Sequence of chain 1.Z:
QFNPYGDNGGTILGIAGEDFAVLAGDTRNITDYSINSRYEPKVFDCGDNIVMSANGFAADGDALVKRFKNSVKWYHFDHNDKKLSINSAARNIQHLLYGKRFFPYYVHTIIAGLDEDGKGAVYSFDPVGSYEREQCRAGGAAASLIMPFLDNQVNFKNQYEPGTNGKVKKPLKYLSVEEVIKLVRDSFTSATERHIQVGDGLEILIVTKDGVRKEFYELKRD

Sequence of chain 1.Y:
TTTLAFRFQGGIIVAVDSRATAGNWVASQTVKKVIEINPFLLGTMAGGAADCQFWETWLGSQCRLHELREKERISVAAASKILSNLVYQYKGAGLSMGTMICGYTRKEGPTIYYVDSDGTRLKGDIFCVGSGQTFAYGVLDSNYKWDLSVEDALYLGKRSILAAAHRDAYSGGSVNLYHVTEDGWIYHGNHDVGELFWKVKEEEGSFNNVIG

Binding-site contacts:
Ligand atom O34 contacts residue THR21 of chain 1.Y at 3.3 Å (h-bond).
Ligand atom O50 contacts residue SER131 of chain 1.Y at 3.0 Å (h-bond).
Ligand atom C16 contacts residue ASP126 of chain 1.Z at 3.4 Å.
Ligand atom C36 contacts residue GLY47 of chain 1.Y at 3.4 Å.
Ligand atom N35 contacts residue GLY47 of chain 1.Y at 2.5 Å (h-bond).
Ligand atom N35 contacts residue THR1 of chain 1.Y at 3.7 Å.
Ligand atom N9 contacts residue ASP126 of chain 1.Z at 3.3 Å (salt-bridge).
Ligand atom N9 contacts residue PRO127 of chain 1.Z at 3.7 Å.
Ligand atom C46 contacts residue THR1 of chain 1.Y at 1.5 Å.
Ligand atom C36 contacts residue THR1 of chain 1.Y at 2.5 Å.
Ligand atom O49 contacts residue GLY130 of chain 1.Y at 3.7 Å.
Ligand atom C42 contacts residue ALA49 of chain 1.Y at 3.6 Å (hydrophobic).
Ligand atom C47 contacts residue THR1 of chain 1.Y at 2.5 Å.
Ligand atom O49 contacts residue GLY47 of chain 1.Y at 3.7 Å.
Ligand atom C19 contacts residue ASP126 of chain 1.Z at 3.3 Å.
Ligand atom C40 contacts residue ALA49 of chain 1.Y at 3.6 Å (hydrophobic).
Ligand atom C12 contacts residue ASP126 of chain 1.Z at 3.7 Å.
Ligand atom C37 contacts residue GLY47 of chain 1.Y at 3.4 Å.
Ligand atom C31 contacts residue GLY47 of chain 1.Y at 3.7 Å.
Ligand atom C43 contacts residue MET45 of chain 1.Y at 3.5 Å (hydrophobic).
Ligand atom S48 contacts residue THR1 of chain 1.Y at 3.0 Å (h-bond).
Ligand atom C42 contacts residue MET45 of chain 1.Y at 3.5 Å (hydrophobic).
Ligand atom N45 contacts residue SER130 of chain 1.Z at 2.8 Å (h-bond).
Ligand atom O50 contacts residue THR1 of chain 1.Y at 2.9 Å (h-bond).
Ligand atom C16 contacts residue ALA49 of chain 1.Y at 3.8 Å (hydrophobic).
Ligand atom C40 contacts residue VAL31 of chain 1.Y at 3.4 Å (hydrophobic).
Ligand atom C8 contacts residue ASP126 of chain 1.Z at 3.4 Å.
Ligand atom C33 contacts residue GLY47 of chain 1.Y at 3.3 Å.
Ligand atom C41 contacts residue ALA49 of chain 1.Y at 3.7 Å (hydrophobic).
Ligand atom N45 contacts residue GLN53 of chain 1.Y at 3.5 Å (h-bond).
Ligand atom N14 contacts residue ASP126 of chain 1.Z at 3.0 Å (salt-bridge).
Ligand atom C37 contacts residue THR1 of chain 1.Y at 3.3 Å.
Ligand atom N27 contacts residue THR21 of chain 1.Y at 2.9 Å (h-bond).
Ligand atom C28 contacts residue GLY47 of chain 1.Y at 3.3 Å.
Ligand atom C43 contacts residue ALA49 of chain 1.Y at 3.8 Å (hydrophobic).
Ligand atom C37 contacts residue ALA46 of chain 1.Y at 3.7 Å (hydrophobic).
Ligand atom O49 contacts residue THR1 of chain 1.Y at 3.2 Å (h-bond).
Ligand atom O49 contacts residue SER131 of chain 1.Y at 3.8 Å.
Ligand atom O26 contacts residue ALA49 of chain 1.Y at 3.0 Å (h-bond).
Ligand atom C51 contacts residue GLY47 of chain 1.Y at 3.6 Å.

The small molecule below binds the protein below.
Small molecule (SMILES): CC(C)C[C@H](NC(=O)[C@H](Cc1ccccc1)N=[N+]=[N-])C(=O)N[C@@H](CC(C)C)C(=O)N[C@H](CCS(C)(=O)=O)Cc1ccc(CN)cc1